Sequence of chain 1.C:
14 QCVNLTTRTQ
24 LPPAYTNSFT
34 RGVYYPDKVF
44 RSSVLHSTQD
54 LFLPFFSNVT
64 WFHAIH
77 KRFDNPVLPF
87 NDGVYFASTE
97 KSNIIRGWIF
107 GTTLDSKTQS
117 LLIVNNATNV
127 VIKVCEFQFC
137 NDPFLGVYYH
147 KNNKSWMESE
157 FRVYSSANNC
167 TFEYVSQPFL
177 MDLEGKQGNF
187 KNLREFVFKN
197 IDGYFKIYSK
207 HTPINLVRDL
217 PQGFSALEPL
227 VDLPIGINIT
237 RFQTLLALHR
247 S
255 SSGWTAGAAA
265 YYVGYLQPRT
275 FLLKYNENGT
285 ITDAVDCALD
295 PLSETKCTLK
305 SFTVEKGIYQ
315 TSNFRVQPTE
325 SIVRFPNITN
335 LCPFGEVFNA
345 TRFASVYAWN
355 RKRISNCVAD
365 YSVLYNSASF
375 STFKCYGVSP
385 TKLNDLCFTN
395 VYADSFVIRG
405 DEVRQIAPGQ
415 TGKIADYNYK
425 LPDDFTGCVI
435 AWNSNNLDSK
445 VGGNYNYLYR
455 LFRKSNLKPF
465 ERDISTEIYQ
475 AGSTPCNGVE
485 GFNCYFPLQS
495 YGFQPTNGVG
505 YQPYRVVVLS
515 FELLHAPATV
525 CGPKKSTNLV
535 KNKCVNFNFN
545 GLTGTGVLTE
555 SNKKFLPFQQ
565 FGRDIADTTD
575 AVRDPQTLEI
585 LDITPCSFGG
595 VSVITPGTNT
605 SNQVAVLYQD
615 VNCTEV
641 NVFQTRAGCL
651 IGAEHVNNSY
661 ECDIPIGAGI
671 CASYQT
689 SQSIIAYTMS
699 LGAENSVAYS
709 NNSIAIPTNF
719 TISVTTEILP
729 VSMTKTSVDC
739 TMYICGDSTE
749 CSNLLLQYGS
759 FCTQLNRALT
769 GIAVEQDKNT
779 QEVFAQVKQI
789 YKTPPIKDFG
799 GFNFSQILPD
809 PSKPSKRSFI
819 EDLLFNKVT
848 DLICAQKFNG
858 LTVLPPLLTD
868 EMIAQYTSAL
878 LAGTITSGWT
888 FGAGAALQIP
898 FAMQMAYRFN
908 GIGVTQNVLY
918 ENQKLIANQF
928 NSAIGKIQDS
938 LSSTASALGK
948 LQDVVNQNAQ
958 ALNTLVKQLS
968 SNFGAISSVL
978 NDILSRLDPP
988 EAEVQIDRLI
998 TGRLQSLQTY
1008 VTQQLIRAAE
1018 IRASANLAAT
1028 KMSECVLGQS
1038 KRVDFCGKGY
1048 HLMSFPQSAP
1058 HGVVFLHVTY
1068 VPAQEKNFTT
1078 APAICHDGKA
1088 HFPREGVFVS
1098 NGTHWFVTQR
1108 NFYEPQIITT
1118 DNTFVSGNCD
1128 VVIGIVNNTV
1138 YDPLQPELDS

Binding-site contacts:
Ligand atom C7 contacts residue ASN657 of chain 1.C at 3.1 Å.
Ligand atom O5 contacts residue ASN657 of chain 1.C at 2.4 Å (h-bond).
Ligand atom C3 contacts residue ASN657 of chain 1.C at 3.7 Å.
Ligand atom C8 contacts residue VAL656 of chain 1.C at 4.3 Å (hydrophobic).
Ligand atom C5 contacts residue ASN657 of chain 1.C at 3.6 Å.
Ligand atom C8 contacts residue ASN657 of chain 1.C at 4.0 Å.
Ligand atom C2 contacts residue ASN657 of chain 1.C at 2.4 Å.
Ligand atom C8 contacts residue HIS655 of chain 1.C at 3.9 Å.
Ligand atom C4 contacts residue ASN657 of chain 1.C at 4.2 Å.
Ligand atom N2 contacts residue ASN657 of chain 1.C at 2.8 Å (h-bond).
Ligand atom O7 contacts residue ASN657 of chain 1.C at 3.0 Å (h-bond).
Ligand atom C1 contacts residue ASN657 of chain 1.C at 1.4 Å.

The small molecule below binds the protein below.
Small molecule (SMILES): CC(=O)N[C@@H]1[C@@H](O)[C@H](O)[C@@H](CO)O[C@H]1O